A small-molecule ligand and the protein it binds are described below.
Small molecule (SMILES): CO[P](=O)(O)O[C@H]1[C@@H](O)[C@H](n2ccc(=O)[nH]c2=O)O[C@@H]1COP(=O)(O)O

Binding-site contacts:
Ligand atom C1' contacts residue ARG125 of chain 53.A at 4.2 Å.
Ligand atom C4 contacts residue ARG125 of chain 53.A at 3.5 Å.
Ligand atom OP1 contacts residue ARG131 of chain 53.A at 3.4 Å (salt-bridge).
Ligand atom OP3 contacts residue ILE23 of chain 27.A at 4.2 Å.
Ligand atom OP1 contacts residue ARG125 of chain 53.A at 2.9 Å (salt-bridge).
Ligand atom C4 contacts residue ASN16 of chain 27.A at 4.1 Å.
Ligand atom O3' contacts residue ARG125 of chain 53.A at 4.0 Å.
Ligand atom C2' contacts residue ARG125 of chain 53.A at 3.6 Å.
Ligand atom OP3 contacts residue ARG125 of chain 53.A at 2.8 Å.
Ligand atom C5 contacts residue THR21 of chain 27.A at 4.3 Å.
Ligand atom C4' contacts residue ARG125 of chain 53.A at 4.4 Å.
Ligand atom OP2 contacts residue ILE23 of chain 27.A at 4.5 Å.
Ligand atom OP1 contacts residue ILE23 of chain 27.A at 3.9 Å.
Ligand atom OP2 contacts residue SER77 of chain 53.A at 4.1 Å.
Ligand atom P contacts residue ARG125 of chain 53.A at 3.7 Å.
Ligand atom P contacts residue ARG131 of chain 53.A at 3.5 Å.
Ligand atom C4 contacts residue SER17 of chain 27.A at 4.1 Å.
Ligand atom P contacts residue ILE23 of chain 27.A at 4.4 Å.
Ligand atom O5' contacts residue ARG131 of chain 53.A at 2.6 Å (salt-bridge).
Ligand atom N3 contacts residue ARG125 of chain 53.A at 3.6 Å (salt-bridge).
Ligand atom O2 contacts residue ARG125 of chain 53.A at 3.9 Å.
Ligand atom C5' contacts residue MET76 of chain 53.A at 4.3 Å (hydrophobic).
Ligand atom C2 contacts residue ARG125 of chain 53.A at 3.8 Å.
Ligand atom OP2 contacts residue ARG131 of chain 53.A at 3.7 Å.
Ligand atom C3' contacts residue ARG125 of chain 53.A at 3.3 Å.
Ligand atom O5' contacts residue ARG125 of chain 53.A at 3.0 Å (salt-bridge).
Ligand atom O4 contacts residue THR21 of chain 27.A at 3.9 Å.
Ligand atom N3 contacts residue SER17 of chain 27.A at 4.3 Å.
Ligand atom N3 contacts residue ASN16 of chain 27.A at 2.9 Å (h-bond).
Ligand atom N1 contacts residue ASN16 of chain 27.A at 4.4 Å.
Ligand atom C5 contacts residue ARG125 of chain 53.A at 3.5 Å.
Ligand atom C6 contacts residue ARG125 of chain 53.A at 3.5 Å.
Ligand atom C5' contacts residue ARG131 of chain 53.A at 3.2 Å.
Ligand atom O4 contacts residue SER17 of chain 27.A at 3.2 Å.
Ligand atom O4 contacts residue ARG125 of chain 53.A at 3.8 Å.
Ligand atom C2 contacts residue ASN16 of chain 27.A at 3.0 Å.
Ligand atom C5' contacts residue SER77 of chain 53.A at 4.4 Å.
Ligand atom O2 contacts residue ASN16 of chain 27.A at 2.5 Å (h-bond).
Ligand atom C5' contacts residue ARG125 of chain 53.A at 4.1 Å.
Ligand atom N1 contacts residue ARG125 of chain 53.A at 3.7 Å.

Sequence of chain 27.A:
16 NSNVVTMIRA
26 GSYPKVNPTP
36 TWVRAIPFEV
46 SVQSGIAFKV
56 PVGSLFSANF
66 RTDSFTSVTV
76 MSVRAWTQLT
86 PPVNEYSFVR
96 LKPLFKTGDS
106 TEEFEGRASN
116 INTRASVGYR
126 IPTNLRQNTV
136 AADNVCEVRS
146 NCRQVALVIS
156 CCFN

Sequence of chain 53.A:
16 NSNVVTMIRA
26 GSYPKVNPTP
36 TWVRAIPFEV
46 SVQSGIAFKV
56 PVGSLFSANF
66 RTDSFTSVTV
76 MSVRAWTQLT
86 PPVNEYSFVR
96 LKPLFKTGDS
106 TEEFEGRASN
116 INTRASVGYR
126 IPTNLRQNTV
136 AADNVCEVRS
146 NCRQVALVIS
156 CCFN